Sequence of chain 1.A:
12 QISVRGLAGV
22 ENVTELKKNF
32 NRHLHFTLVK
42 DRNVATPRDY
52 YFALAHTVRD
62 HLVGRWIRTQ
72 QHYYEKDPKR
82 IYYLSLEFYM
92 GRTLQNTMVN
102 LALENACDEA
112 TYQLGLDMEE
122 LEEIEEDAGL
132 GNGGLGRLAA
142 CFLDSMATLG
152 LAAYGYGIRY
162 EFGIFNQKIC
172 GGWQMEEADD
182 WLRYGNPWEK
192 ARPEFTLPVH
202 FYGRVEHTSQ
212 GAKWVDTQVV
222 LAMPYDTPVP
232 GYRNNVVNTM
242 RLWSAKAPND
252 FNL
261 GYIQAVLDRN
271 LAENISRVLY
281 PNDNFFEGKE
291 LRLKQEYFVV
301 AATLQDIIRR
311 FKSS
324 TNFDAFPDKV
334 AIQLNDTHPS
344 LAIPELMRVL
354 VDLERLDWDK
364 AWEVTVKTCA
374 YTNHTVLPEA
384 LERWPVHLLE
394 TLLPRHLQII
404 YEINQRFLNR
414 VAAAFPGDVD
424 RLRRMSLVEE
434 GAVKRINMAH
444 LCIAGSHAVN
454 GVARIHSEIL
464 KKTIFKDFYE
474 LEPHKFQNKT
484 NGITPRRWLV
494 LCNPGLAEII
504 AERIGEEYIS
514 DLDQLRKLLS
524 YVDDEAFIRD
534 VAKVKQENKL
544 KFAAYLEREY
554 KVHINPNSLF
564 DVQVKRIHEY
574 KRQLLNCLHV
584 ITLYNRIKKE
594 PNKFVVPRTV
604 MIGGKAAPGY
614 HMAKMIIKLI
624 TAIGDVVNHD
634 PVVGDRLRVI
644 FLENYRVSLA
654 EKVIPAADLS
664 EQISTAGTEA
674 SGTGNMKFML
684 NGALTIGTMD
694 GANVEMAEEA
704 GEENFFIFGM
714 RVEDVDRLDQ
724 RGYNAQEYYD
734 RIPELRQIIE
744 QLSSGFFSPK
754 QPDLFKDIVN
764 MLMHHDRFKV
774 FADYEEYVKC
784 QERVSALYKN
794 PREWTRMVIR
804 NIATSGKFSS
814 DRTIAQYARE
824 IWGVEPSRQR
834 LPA

Binding-site contacts:
Ligand atom N3 contacts residue ASN284 of chain 1.A at 3.7 Å.
Ligand atom C6A contacts residue ASN284 of chain 1.A at 3.7 Å.
Ligand atom N3 contacts residue ASP283 of chain 1.A at 3.5 Å (salt-bridge).
Ligand atom O3 contacts residue GLU672 of chain 1.A at 2.7 Å (salt-bridge).
Ligand atom O2 contacts residue ASN284 of chain 1.A at 3.1 Å (h-bond).
Ligand atom O6 contacts residue HIS377 of chain 1.A at 2.9 Å (h-bond).
Ligand atom O6 contacts residue LEU139 of chain 1.A at 3.7 Å.
Ligand atom C2 contacts residue GLU672 of chain 1.A at 3.8 Å.
Ligand atom C2A contacts residue ASN284 of chain 1.A at 3.7 Å.
Ligand atom C3 contacts residue GLU672 of chain 1.A at 3.4 Å.
Ligand atom O2A contacts residue GLY135 of chain 1.A at 3.4 Å (h-bond).
Ligand atom C7 contacts residue ASN284 of chain 1.A at 3.5 Å.
Ligand atom C2 contacts residue HIS377 of chain 1.A at 3.8 Å.
Ligand atom C4A contacts residue ASN284 of chain 1.A at 3.5 Å.
Ligand atom N1 contacts residue ASN284 of chain 1.A at 3.7 Å.
Ligand atom C5 contacts residue LEU136 of chain 1.A at 3.7 Å (hydrophobic).
Ligand atom O2 contacts residue GLU672 of chain 1.A at 3.1 Å (salt-bridge).
Ligand atom O4 contacts residue ASN484 of chain 1.A at 3.5 Å (h-bond).
Ligand atom O2 contacts residue TYR573 of chain 1.A at 2.9 Å (h-bond).
Ligand atom O3 contacts residue ALA673 of chain 1.A at 3.5 Å (h-bond).
Ligand atom C5 contacts residue GLY135 of chain 1.A at 3.6 Å.
Ligand atom C7 contacts residue THR378 of chain 1.A at 3.5 Å.
Ligand atom O2A contacts residue ASP283 of chain 1.A at 3.3 Å (salt-bridge).
Ligand atom C3 contacts residue GLY675 of chain 1.A at 3.8 Å.
Ligand atom O2A contacts residue LEU136 of chain 1.A at 3.0 Å (h-bond).
Ligand atom O4A contacts residue ASN284 of chain 1.A at 3.0 Å (h-bond).
Ligand atom C6 contacts residue ASN484 of chain 1.A at 3.3 Å.
Ligand atom C4 contacts residue GLY675 of chain 1.A at 3.7 Å.
Ligand atom C5A contacts residue ASN284 of chain 1.A at 3.5 Å.
Ligand atom C6A contacts residue HIS377 of chain 1.A at 3.3 Å.
Ligand atom O6 contacts residue ASN484 of chain 1.A at 2.8 Å (h-bond).
Ligand atom O4 contacts residue SER674 of chain 1.A at 3.5 Å.
Ligand atom O5 contacts residue GLY135 of chain 1.A at 3.8 Å.
Ligand atom C2A contacts residue ASP283 of chain 1.A at 3.8 Å.
Ligand atom O4 contacts residue GLY675 of chain 1.A at 2.6 Å (h-bond).
Ligand atom O3 contacts residue GLY675 of chain 1.A at 3.1 Å (h-bond).
Ligand atom C2A contacts residue LEU136 of chain 1.A at 3.6 Å (hydrophobic).
Ligand atom O3 contacts residue SER674 of chain 1.A at 3.1 Å (h-bond).
Ligand atom O5 contacts residue LEU136 of chain 1.A at 3.3 Å (h-bond).
Ligand atom C6 contacts residue GLY135 of chain 1.A at 3.5 Å.

This small molecule binds to this protein.
Small molecule (SMILES): Cc1cn([C@@H]2O[C@H](CO)[C@@H](O)[C@H](O)[C@H]2O)c(=O)[nH]c1=O